Sequence of chain 1.D:
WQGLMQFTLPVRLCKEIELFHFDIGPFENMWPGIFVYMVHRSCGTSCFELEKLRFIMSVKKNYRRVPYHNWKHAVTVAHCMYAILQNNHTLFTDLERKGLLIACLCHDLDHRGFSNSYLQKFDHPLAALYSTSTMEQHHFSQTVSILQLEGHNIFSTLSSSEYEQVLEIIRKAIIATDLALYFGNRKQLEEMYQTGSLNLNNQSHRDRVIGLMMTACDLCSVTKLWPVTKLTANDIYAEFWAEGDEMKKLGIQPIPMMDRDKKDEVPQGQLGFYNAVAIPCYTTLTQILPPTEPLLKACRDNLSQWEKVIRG

A small-molecule ligand and the protein it binds are described below.
Small molecule (SMILES): Cn1nc(-c2ccccn2)cc1NC(=O)c1c(C(=O)N2CCC2)cnn1C

Binding-site contacts:
Ligand atom C4 contacts residue PHE283 of chain 1.D at 3.9 Å (hydrophobic).
Ligand atom N18 contacts residue GLY279 of chain 1.D at 3.5 Å.
Ligand atom C8 contacts residue TYR247 of chain 1.D at 3.8 Å (hydrophobic).
Ligand atom O16 contacts residue GLN280 of chain 1.D at 2.8 Å (h-bond).
Ligand atom N12 contacts residue ILE246 of chain 1.D at 3.8 Å.
Ligand atom C24 contacts residue MET267 of chain 1.D at 3.7 Å (hydrophobic).
Ligand atom C15 contacts residue GLY279 of chain 1.D at 3.7 Å.
Ligand atom C24 contacts residue GLY279 of chain 1.D at 3.3 Å.
Ligand atom C25 contacts residue MET267 of chain 1.D at 3.4 Å (hydrophobic).
Ligand atom N10 contacts residue PHE250 of chain 1.D at 3.8 Å.
Ligand atom C3 contacts residue MET267 of chain 1.D at 3.3 Å (hydrophobic).
Ligand atom C27 contacts residue GLY279 of chain 1.D at 3.7 Å.
Ligand atom C23 contacts residue ILE246 of chain 1.D at 3.6 Å (hydrophobic).
Ligand atom N9 contacts residue PHE283 of chain 1.D at 3.6 Å.
Ligand atom C13 contacts residue PHE283 of chain 1.D at 3.9 Å (hydrophobic).
Ligand atom C26 contacts residue MET267 of chain 1.D at 3.8 Å (hydrophobic).
Ligand atom C2 contacts residue PHE283 of chain 1.D at 3.6 Å (hydrophobic).
Ligand atom C3 contacts residue PHE283 of chain 1.D at 3.7 Å (hydrophobic).
Ligand atom C1 contacts residue PHE283 of chain 1.D at 3.6 Å (hydrophobic).
Ligand atom C24 contacts residue TYR247 of chain 1.D at 3.3 Å (hydrophobic).
Ligand atom C25 contacts residue GLY279 of chain 1.D at 3.8 Å.
Ligand atom N10 contacts residue PHE283 of chain 1.D at 3.3 Å.
Ligand atom C24 contacts residue GLU275 of chain 1.D at 3.7 Å.
Ligand atom C8 contacts residue MET267 of chain 1.D at 3.2 Å (hydrophobic).
Ligand atom C15 contacts residue TYR247 of chain 1.D at 3.6 Å (hydrophobic).
Ligand atom N9 contacts residue MET267 of chain 1.D at 2.9 Å (h-bond).
Ligand atom C13 contacts residue LEU229 of chain 1.D at 3.6 Å (hydrophobic).
Ligand atom C26 contacts residue GLY279 of chain 1.D at 3.4 Å.
Ligand atom C6 contacts residue TYR247 of chain 1.D at 3.3 Å (hydrophobic).
Ligand atom N18 contacts residue MET267 of chain 1.D at 3.6 Å.
Ligand atom N5 contacts residue MET267 of chain 1.D at 2.9 Å (h-bond).
Ligand atom C7 contacts residue PHE250 of chain 1.D at 3.8 Å (hydrophobic).
Ligand atom C26 contacts residue GLU275 of chain 1.D at 3.6 Å.
Ligand atom N18 contacts residue TYR247 of chain 1.D at 2.6 Å (h-bond).
Ligand atom O17 contacts residue PHE283 of chain 1.D at 3.5 Å.
Ligand atom C22 contacts residue MET267 of chain 1.D at 3.5 Å (hydrophobic).
Ligand atom C6 contacts residue MET267 of chain 1.D at 3.5 Å (hydrophobic).
Ligand atom N11 contacts residue PHE283 of chain 1.D at 3.6 Å.
Ligand atom C15 contacts residue MET267 of chain 1.D at 3.3 Å (hydrophobic).
Ligand atom C22 contacts residue PHE283 of chain 1.D at 3.4 Å (hydrophobic).